A small-molecule ligand and the protein it binds are described below.
Small molecule (SMILES): C/C=C\C(=O)C(=O)O

Sequence of chain 5.E:
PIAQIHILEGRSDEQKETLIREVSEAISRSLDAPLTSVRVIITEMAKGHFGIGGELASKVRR

Binding-site contacts:
Ligand atom C5 contacts residue ILE2 of chain 5.E at 3.3 Å (hydrophobic).
Ligand atom C3 contacts residue SER37 of chain 5.E at 3.5 Å.
Ligand atom O1 contacts residue ARG61 of chain 2.E at 3.0 Å (salt-bridge).
Ligand atom O3 contacts residue SER37 of chain 5.E at 4.4 Å.
Ligand atom O3 contacts residue PRO1 of chain 5.E at 4.4 Å.
Ligand atom C5 contacts residue HIS6 of chain 2.E at 4.1 Å.
Ligand atom C5 contacts residue PHE50 of chain 2.E at 4.0 Å (hydrophobic).
Ligand atom C4 contacts residue SER37 of chain 5.E at 4.0 Å.
Ligand atom C5 contacts residue MET45 of chain 2.E at 4.5 Å (hydrophobic).
Ligand atom O2 contacts residue ARG39 of chain 1.E at 2.8 Å (salt-bridge).
Ligand atom O2 contacts residue SER37 of chain 5.E at 4.2 Å.
Ligand atom C3 contacts residue PRO1 of chain 5.E at 2.3 Å (hydrophobic).
Ligand atom C4 contacts residue PRO1 of chain 5.E at 1.4 Å (hydrophobic).
Ligand atom C2 contacts residue PRO1 of chain 5.E at 3.8 Å (hydrophobic).
Ligand atom C1 contacts residue ARG61 of chain 2.E at 3.7 Å.
Ligand atom O3 contacts residue ARG39 of chain 1.E at 3.0 Å (salt-bridge).
Ligand atom O3 contacts residue PHE50 of chain 2.E at 3.2 Å.
Ligand atom O1 contacts residue SER37 of chain 5.E at 4.0 Å.
Ligand atom C2 contacts residue ARG39 of chain 1.E at 3.9 Å.
Ligand atom C4 contacts residue ILE2 of chain 5.E at 3.9 Å (hydrophobic).
Ligand atom O2 contacts residue ARG61 of chain 2.E at 3.2 Å (salt-bridge).
Ligand atom C1 contacts residue SER37 of chain 5.E at 4.0 Å.
Ligand atom C2 contacts residue PHE50 of chain 2.E at 4.0 Å (hydrophobic).
Ligand atom C1 contacts residue ARG39 of chain 1.E at 3.9 Å.
Ligand atom C2 contacts residue SER37 of chain 5.E at 3.9 Å.
Ligand atom C5 contacts residue PRO1 of chain 5.E at 2.5 Å (hydrophobic).

Sequence of chain 1.E:
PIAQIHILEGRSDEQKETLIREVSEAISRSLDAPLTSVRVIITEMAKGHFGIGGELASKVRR

Sequence of chain 2.E:
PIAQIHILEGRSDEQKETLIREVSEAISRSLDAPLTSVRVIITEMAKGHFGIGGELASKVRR